Binding-site contacts:
Ligand atom O5 contacts residue ARG202 of chain 2.A at 3.5 Å (salt-bridge).
Ligand atom C8 contacts residue ASN89 of chain 2.A at 4.2 Å.
Ligand atom O5 contacts residue ASN89 of chain 2.A at 2.3 Å (h-bond).
Ligand atom O6 contacts residue ARG202 of chain 2.A at 3.7 Å.
Ligand atom C7 contacts residue SER55 of chain 2.A at 4.0 Å.
Ligand atom O7 contacts residue ASN89 of chain 2.A at 4.5 Å.
Ligand atom C8 contacts residue LYS90 of chain 2.A at 4.5 Å.
Ligand atom C5 contacts residue ASN89 of chain 2.A at 3.6 Å.
Ligand atom N2 contacts residue SER55 of chain 2.A at 4.0 Å.
Ligand atom C3 contacts residue ASN89 of chain 2.A at 3.8 Å.
Ligand atom C1 contacts residue ARG202 of chain 2.A at 4.2 Å.
Ligand atom C2 contacts residue ASN89 of chain 2.A at 2.5 Å.
Ligand atom C8 contacts residue SER56 of chain 2.A at 3.8 Å.
Ligand atom C8 contacts residue SER55 of chain 2.A at 3.4 Å.
Ligand atom C5 contacts residue ARG202 of chain 2.A at 4.5 Å.
Ligand atom C1 contacts residue ASN89 of chain 2.A at 1.4 Å.
Ligand atom N2 contacts residue ASN89 of chain 2.A at 2.9 Å (h-bond).
Ligand atom C4 contacts residue ASN89 of chain 2.A at 4.2 Å.
Ligand atom C7 contacts residue SER56 of chain 2.A at 3.7 Å.
Ligand atom C6 contacts residue ARG202 of chain 2.A at 4.3 Å.
Ligand atom C7 contacts residue ASN89 of chain 2.A at 3.9 Å.
Ligand atom N2 contacts residue SER56 of chain 2.A at 4.4 Å.
Ligand atom O7 contacts residue SER56 of chain 2.A at 3.4 Å.
Ligand atom C8 contacts residue GLY54 of chain 2.A at 3.5 Å.

Sequence of chain 2.A:
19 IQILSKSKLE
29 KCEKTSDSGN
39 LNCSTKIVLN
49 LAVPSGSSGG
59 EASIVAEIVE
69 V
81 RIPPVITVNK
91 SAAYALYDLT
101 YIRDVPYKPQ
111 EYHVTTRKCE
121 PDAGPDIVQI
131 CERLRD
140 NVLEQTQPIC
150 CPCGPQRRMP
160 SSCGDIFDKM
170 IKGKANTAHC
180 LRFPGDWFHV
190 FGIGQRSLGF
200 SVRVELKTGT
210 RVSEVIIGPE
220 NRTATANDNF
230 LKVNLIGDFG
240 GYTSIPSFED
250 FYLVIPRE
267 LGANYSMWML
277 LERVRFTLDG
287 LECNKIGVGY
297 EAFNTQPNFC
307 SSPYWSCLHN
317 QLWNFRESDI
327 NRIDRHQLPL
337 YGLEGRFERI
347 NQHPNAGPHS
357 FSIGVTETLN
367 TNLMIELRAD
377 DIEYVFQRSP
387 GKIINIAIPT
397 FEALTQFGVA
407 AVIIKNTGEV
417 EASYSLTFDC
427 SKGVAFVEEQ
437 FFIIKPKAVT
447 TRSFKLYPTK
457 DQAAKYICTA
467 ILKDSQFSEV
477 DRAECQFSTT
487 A

The small molecule below binds the protein below.
Small molecule (SMILES): CC(=O)N[C@@H]1[C@@H](O)[C@H](O)[C@@H](CO)O[C@H]1O